This small molecule binds to this protein.
Small molecule (SMILES): CC(=O)N[C@H]1[C@H]([C@H](O)[C@H](O)CO)O[C@@](O)(C(=O)O)C[C@@H]1O

Binding-site contacts:
Ligand atom O4 contacts residue ASP70 of chain 4.A at 3.2 Å.
Ligand atom C3 contacts residue ASP70 of chain 4.A at 3.7 Å.
Ligand atom C11 contacts residue TRP98 of chain 4.A at 3.7 Å (hydrophobic).
Ligand atom O9 contacts residue GLU196 of chain 4.A at 2.5 Å (salt-bridge).
Ligand atom C5 contacts residue ASP70 of chain 4.A at 3.6 Å.
Ligand atom O4 contacts residue GLU38 of chain 4.A at 3.3 Å (salt-bridge).
Ligand atom C8 contacts residue ARG212 of chain 4.A at 3.5 Å.
Ligand atom O8 contacts residue ARG212 of chain 4.A at 3.5 Å.
Ligand atom O1B contacts residue ARG212 of chain 4.A at 3.3 Å (salt-bridge).
Ligand atom O6 contacts residue ARG212 of chain 4.A at 3.7 Å.
Ligand atom O10 contacts residue ARG71 of chain 4.A at 2.6 Å (salt-bridge).
Ligand atom C1 contacts residue ARG290 of chain 4.A at 3.5 Å.
Ligand atom O1B contacts residue TYR324 of chain 4.A at 3.3 Å (h-bond).
Ligand atom C2 contacts residue TYR324 of chain 4.A at 3.2 Å (hydrophobic).
Ligand atom O6 contacts residue TYR324 of chain 4.A at 3.0 Å (h-bond).
Ligand atom O1A contacts residue ARG37 of chain 4.A at 2.8 Å (salt-bridge).
Ligand atom O9 contacts residue ARG144 of chain 4.A at 3.5 Å (salt-bridge).
Ligand atom C4 contacts residue GLU38 of chain 4.A at 3.7 Å.
Ligand atom C9 contacts residue GLU196 of chain 4.A at 3.5 Å.
Ligand atom C11 contacts residue ILE142 of chain 4.A at 3.6 Å (hydrophobic).
Ligand atom O9 contacts residue ALA166 of chain 4.A at 3.2 Å.
Ligand atom C6 contacts residue TYR324 of chain 4.A at 3.7 Å (hydrophobic).
Ligand atom C1 contacts residue TYR324 of chain 4.A at 3.0 Å (hydrophobic).
Ligand atom C4 contacts residue ASP70 of chain 4.A at 3.8 Å.
Ligand atom C6 contacts residue GLU197 of chain 4.A at 3.6 Å.
Ligand atom C3 contacts residue ARG37 of chain 4.A at 3.8 Å.
Ligand atom O1A contacts residue TYR324 of chain 4.A at 3.5 Å (h-bond).
Ligand atom O1A contacts residue ARG290 of chain 4.A at 2.9 Å (salt-bridge).
Ligand atom C4 contacts residue TYR324 of chain 4.A at 3.7 Å (hydrophobic).
Ligand atom C3 contacts residue TYR324 of chain 4.A at 3.1 Å (hydrophobic).
Ligand atom O10 contacts residue ASP70 of chain 4.A at 3.8 Å.
Ligand atom O2 contacts residue ASP70 of chain 4.A at 2.8 Å (salt-bridge).
Ligand atom O8 contacts residue GLU196 of chain 4.A at 2.7 Å (salt-bridge).
Ligand atom C3 contacts residue GLU38 of chain 4.A at 3.5 Å.
Ligand atom C11 contacts residue ARG144 of chain 4.A at 3.9 Å.
Ligand atom C10 contacts residue ARG71 of chain 4.A at 3.9 Å.
Ligand atom C8 contacts residue GLU196 of chain 4.A at 3.6 Å.
Ligand atom C2 contacts residue ASP70 of chain 4.A at 3.8 Å.
Ligand atom C9 contacts residue ALA166 of chain 4.A at 3.6 Å (hydrophobic).
Ligand atom O1B contacts residue ARG290 of chain 4.A at 2.7 Å (salt-bridge).

Sequence of chain 4.A:
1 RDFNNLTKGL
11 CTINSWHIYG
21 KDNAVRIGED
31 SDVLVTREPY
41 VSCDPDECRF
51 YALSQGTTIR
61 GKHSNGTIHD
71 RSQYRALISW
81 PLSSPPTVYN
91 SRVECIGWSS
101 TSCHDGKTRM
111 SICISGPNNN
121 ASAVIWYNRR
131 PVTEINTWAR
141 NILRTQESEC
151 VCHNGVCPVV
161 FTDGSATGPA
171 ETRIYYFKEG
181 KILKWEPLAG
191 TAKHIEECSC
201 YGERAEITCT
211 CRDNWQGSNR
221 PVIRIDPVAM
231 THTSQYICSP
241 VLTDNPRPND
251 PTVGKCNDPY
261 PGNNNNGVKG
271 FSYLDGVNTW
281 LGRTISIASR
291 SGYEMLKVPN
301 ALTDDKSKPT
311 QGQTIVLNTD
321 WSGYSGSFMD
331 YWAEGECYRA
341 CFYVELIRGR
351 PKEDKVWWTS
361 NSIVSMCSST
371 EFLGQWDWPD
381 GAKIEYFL